This protein binds this small molecule.
Small molecule (SMILES): C[C@@H]1O[C@@H](O[C@@H]2[C@H](O)[C@@H](O)[C@@H](O[C@@H]3[C@H](O)[C@@H](O)[C@H](C)O[C@H]3O)O[C@@H]2C(=O)O)[C@H](O)[C@H](O)[C@H]1O

Binding-site contacts:
Ligand atom O2 contacts residue ASN232 of chain 1.A at 3.7 Å.
Ligand atom C4 contacts residue GLN134 of chain 1.A at 3.5 Å.
Ligand atom C6 contacts residue LEU62 of chain 1.A at 4.2 Å (hydrophobic).
Ligand atom C6 contacts residue ASP229 of chain 1.A at 4.5 Å.
Ligand atom C1 contacts residue PO41 of chain 1.G at 3.6 Å.
Ligand atom O6A contacts residue HIS132 of chain 1.A at 2.7 Å (h-bond).
Ligand atom C6 contacts residue HIS132 of chain 1.A at 3.7 Å.
Ligand atom C5 contacts residue HIS132 of chain 1.A at 4.2 Å.
Ligand atom O4 contacts residue TYR163 of chain 1.A at 3.6 Å.
Ligand atom O4 contacts residue ILE160 of chain 1.A at 4.5 Å.
Ligand atom O1 contacts residue PO41 of chain 1.G at 2.6 Å (h-bond).
Ligand atom O3 contacts residue HIS132 of chain 1.A at 3.3 Å.
Ligand atom C2 contacts residue HIS132 of chain 1.A at 4.2 Å.
Ligand atom O6A contacts residue ARG104 of chain 1.A at 2.9 Å (salt-bridge).
Ligand atom O4 contacts residue GLN134 of chain 1.A at 2.7 Å (h-bond).
Ligand atom O5 contacts residue HIS132 of chain 1.A at 3.5 Å (h-bond).
Ligand atom C3 contacts residue HIS132 of chain 1.A at 4.1 Å.
Ligand atom O6B contacts residue ARG104 of chain 1.A at 2.8 Å (salt-bridge).
Ligand atom C6 contacts residue ARG104 of chain 1.A at 4.1 Å.
Ligand atom O5 contacts residue PO41 of chain 1.G at 3.8 Å.
Ligand atom O5 contacts residue ILE231 of chain 1.A at 3.9 Å.
Ligand atom C6 contacts residue ASN59 of chain 1.A at 4.0 Å.
Ligand atom C5 contacts residue TYR163 of chain 1.A at 4.5 Å (hydrophobic).
Ligand atom O6B contacts residue GLN134 of chain 1.A at 4.2 Å.
Ligand atom C6 contacts residue HIS199 of chain 1.A at 3.4 Å.
Ligand atom O1 contacts residue ASN192 of chain 1.A at 4.2 Å.
Ligand atom C6 contacts residue ILE231 of chain 1.A at 3.8 Å (hydrophobic).
Ligand atom C6 contacts residue ARG104 of chain 1.A at 3.6 Å.
Ligand atom O3 contacts residue GLN134 of chain 1.A at 2.9 Å (h-bond).
Ligand atom C6 contacts residue TYR163 of chain 1.A at 4.3 Å (hydrophobic).
Ligand atom O4 contacts residue ASN192 of chain 1.A at 4.5 Å.
Ligand atom C6 contacts residue GLN134 of chain 1.A at 4.4 Å.
Ligand atom C3 contacts residue GLN134 of chain 1.A at 3.6 Å.
Ligand atom C3 contacts residue ASN192 of chain 1.A at 4.1 Å.
Ligand atom O6B contacts residue TYR163 of chain 1.A at 4.4 Å.
Ligand atom C5 contacts residue PO41 of chain 1.G at 4.3 Å.
Ligand atom O3 contacts residue ASN192 of chain 1.A at 4.5 Å.
Ligand atom C4 contacts residue TYR163 of chain 1.A at 3.8 Å (hydrophobic).
Ligand atom C6 contacts residue PO41 of chain 1.G at 4.2 Å.

Sequence of chain 1.A:
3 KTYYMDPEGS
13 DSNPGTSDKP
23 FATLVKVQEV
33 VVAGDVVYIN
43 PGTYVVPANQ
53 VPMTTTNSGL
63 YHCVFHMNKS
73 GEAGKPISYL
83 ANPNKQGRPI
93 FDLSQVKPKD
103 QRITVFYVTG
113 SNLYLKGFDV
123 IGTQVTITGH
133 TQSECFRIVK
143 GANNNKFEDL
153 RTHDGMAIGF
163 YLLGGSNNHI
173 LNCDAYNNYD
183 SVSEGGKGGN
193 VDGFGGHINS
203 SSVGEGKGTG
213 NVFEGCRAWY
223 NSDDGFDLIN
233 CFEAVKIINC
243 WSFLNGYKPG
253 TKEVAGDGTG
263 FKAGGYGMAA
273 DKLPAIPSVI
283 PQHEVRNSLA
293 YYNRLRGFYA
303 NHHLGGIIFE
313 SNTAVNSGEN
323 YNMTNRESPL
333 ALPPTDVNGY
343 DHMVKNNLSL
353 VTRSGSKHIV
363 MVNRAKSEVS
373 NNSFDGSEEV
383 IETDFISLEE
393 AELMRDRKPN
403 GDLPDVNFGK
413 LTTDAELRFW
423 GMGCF